The protein below binds the small molecule below.
Small molecule (SMILES): CC(=O)N[C@H]1[C@H](O[C@H]2[C@H](O)[C@@H](NC(C)=O)CO[C@@H]2CO)O[C@H](CO)[C@@H](O)[C@@H]1O

Sequence of chain 1.B:
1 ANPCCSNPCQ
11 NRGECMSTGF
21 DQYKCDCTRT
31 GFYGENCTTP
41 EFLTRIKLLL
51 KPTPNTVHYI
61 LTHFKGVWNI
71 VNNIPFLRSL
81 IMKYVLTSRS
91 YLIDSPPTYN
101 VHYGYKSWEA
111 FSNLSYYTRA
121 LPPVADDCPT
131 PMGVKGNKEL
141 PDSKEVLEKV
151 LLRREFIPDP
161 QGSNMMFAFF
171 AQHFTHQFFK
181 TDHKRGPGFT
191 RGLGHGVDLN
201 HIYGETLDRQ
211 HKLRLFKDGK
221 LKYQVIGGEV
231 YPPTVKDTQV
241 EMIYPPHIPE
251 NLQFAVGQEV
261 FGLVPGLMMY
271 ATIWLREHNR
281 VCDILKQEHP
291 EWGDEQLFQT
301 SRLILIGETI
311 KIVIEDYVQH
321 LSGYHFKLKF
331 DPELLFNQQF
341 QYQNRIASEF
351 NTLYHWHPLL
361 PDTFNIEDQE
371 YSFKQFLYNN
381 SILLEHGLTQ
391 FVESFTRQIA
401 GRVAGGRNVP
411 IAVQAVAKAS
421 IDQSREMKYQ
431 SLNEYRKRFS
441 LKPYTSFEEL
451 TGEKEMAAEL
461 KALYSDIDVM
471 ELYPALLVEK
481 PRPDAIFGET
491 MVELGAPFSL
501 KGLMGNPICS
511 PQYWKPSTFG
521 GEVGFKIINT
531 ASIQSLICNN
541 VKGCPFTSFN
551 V

Sequence of chain 1.A:
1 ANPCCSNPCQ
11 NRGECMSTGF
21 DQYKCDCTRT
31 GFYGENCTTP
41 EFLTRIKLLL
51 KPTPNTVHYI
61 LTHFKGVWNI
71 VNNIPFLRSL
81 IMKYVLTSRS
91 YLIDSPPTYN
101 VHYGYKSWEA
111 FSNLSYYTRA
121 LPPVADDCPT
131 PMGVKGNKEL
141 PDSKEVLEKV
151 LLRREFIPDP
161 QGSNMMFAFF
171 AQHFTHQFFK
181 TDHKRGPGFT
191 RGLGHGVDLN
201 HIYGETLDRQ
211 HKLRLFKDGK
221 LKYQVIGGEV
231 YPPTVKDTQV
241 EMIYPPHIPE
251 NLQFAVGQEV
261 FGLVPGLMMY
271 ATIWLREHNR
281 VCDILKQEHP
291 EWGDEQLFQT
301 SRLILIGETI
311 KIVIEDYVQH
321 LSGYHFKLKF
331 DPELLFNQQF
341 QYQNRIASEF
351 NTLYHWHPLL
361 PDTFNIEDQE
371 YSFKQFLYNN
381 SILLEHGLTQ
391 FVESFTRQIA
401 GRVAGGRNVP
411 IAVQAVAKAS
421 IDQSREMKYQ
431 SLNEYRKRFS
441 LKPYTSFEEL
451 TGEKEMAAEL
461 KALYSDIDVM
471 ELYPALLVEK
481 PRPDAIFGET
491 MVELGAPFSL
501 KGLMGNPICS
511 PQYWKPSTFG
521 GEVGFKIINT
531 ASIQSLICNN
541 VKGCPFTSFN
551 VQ

Binding-site contacts:
Ligand atom C3 contacts residue ASN113 of chain 1.A at 3.8 Å.
Ligand atom C6 contacts residue PHE189 of chain 1.A at 3.9 Å (hydrophobic).
Ligand atom C1 contacts residue ARG185 of chain 1.A at 3.9 Å.
Ligand atom O5 contacts residue ASN113 of chain 1.A at 2.3 Å (h-bond).
Ligand atom O5 contacts residue PHE189 of chain 1.A at 4.3 Å.
Ligand atom C3 contacts residue ARG185 of chain 1.A at 3.6 Å.
Ligand atom O6 contacts residue TYR116 of chain 1.A at 3.7 Å.
Ligand atom C7 contacts residue ASN113 of chain 1.A at 3.6 Å.
Ligand atom C4 contacts residue ASN113 of chain 1.A at 4.2 Å.
Ligand atom C5 contacts residue LEU207 of chain 1.B at 4.4 Å (hydrophobic).
Ligand atom C6 contacts residue TYR116 of chain 1.A at 3.6 Å (hydrophobic).
Ligand atom O4 contacts residue ARG185 of chain 1.A at 2.8 Å (salt-bridge).
Ligand atom O3 contacts residue ARG185 of chain 1.A at 4.2 Å.
Ligand atom O7 contacts residue LEU207 of chain 1.B at 3.9 Å.
Ligand atom C1 contacts residue GLU109 of chain 1.A at 3.8 Å.
Ligand atom O6 contacts residue ASP208 of chain 1.B at 4.3 Å.
Ligand atom C8 contacts residue PHE189 of chain 1.A at 4.1 Å (hydrophobic).
Ligand atom C2 contacts residue GLU109 of chain 1.A at 4.3 Å.
Ligand atom O5 contacts residue TYR116 of chain 1.A at 3.5 Å.
Ligand atom O7 contacts residue ASN113 of chain 1.A at 3.7 Å.
Ligand atom O7 contacts residue GLU109 of chain 1.A at 4.5 Å.
Ligand atom C5 contacts residue TYR116 of chain 1.A at 4.4 Å (hydrophobic).
Ligand atom C1 contacts residue LEU207 of chain 1.B at 4.4 Å (hydrophobic).
Ligand atom O6 contacts residue LEU207 of chain 1.B at 3.8 Å.
Ligand atom C8 contacts residue ARG185 of chain 1.A at 4.0 Å.
Ligand atom C7 contacts residue ARG185 of chain 1.A at 3.3 Å.
Ligand atom C1 contacts residue ASN113 of chain 1.A at 1.4 Å.
Ligand atom O7 contacts residue ARG185 of chain 1.A at 2.3 Å (salt-bridge).
Ligand atom C4 contacts residue ARG185 of chain 1.A at 3.6 Å.
Ligand atom O5 contacts residue GLU109 of chain 1.A at 3.6 Å.
Ligand atom O5 contacts residue LEU207 of chain 1.B at 4.2 Å.
Ligand atom C2 contacts residue ASN113 of chain 1.A at 2.5 Å.
Ligand atom C2 contacts residue ARG185 of chain 1.A at 3.9 Å.
Ligand atom C5 contacts residue ASN113 of chain 1.A at 3.6 Å.
Ligand atom C4 contacts residue LEU207 of chain 1.B at 4.0 Å (hydrophobic).
Ligand atom N2 contacts residue ASN113 of chain 1.A at 3.0 Å (h-bond).
Ligand atom C5 contacts residue PHE189 of chain 1.A at 4.0 Å (hydrophobic).
Ligand atom N2 contacts residue ARG185 of chain 1.A at 4.0 Å.
Ligand atom C1 contacts residue TYR116 of chain 1.A at 4.1 Å (hydrophobic).
Ligand atom C5 contacts residue ARG185 of chain 1.A at 3.9 Å.